Sequence of chain 1.IA:
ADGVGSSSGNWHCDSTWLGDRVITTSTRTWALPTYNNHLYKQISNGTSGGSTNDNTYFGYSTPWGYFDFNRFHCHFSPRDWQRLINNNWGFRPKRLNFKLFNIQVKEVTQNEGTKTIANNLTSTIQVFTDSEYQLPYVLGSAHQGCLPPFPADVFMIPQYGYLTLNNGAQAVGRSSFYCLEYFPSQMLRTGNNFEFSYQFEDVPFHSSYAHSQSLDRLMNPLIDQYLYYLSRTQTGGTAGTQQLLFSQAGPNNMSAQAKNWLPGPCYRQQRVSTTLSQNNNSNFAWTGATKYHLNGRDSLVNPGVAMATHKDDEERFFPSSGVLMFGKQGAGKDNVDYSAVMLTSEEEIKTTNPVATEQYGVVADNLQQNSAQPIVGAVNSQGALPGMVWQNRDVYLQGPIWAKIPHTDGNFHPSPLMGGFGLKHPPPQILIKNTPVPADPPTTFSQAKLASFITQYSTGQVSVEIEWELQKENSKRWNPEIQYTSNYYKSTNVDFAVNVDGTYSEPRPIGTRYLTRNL

Binding-site contacts:
Ligand atom C5 contacts residue PRO414 of chain 1.IA at 4.1 Å (hydrophobic).
Ligand atom C5' contacts residue HIS413 of chain 1.IA at 3.7 Å.
Ligand atom N6 contacts residue SER415 of chain 1.IA at 3.4 Å.
Ligand atom C6 contacts residue SER415 of chain 1.IA at 4.0 Å.
Ligand atom N7 contacts residue PRO204 of chain 1.IA at 4.0 Å.
Ligand atom C6 contacts residue PRO414 of chain 1.IA at 3.5 Å (hydrophobic).
Ligand atom C2 contacts residue PRO414 of chain 1.IA at 4.1 Å (hydrophobic).
Ligand atom P contacts residue DC1 of chain 1.YD at 1.6 Å.
Ligand atom OP1 contacts residue ASN411 of chain 1.JA at 3.6 Å.
Ligand atom N6 contacts residue PRO416 of chain 1.IA at 3.9 Å.
Ligand atom N3 contacts residue PRO414 of chain 1.IA at 3.9 Å.
Ligand atom N1 contacts residue GLY422 of chain 1.IA at 3.0 Å (h-bond).
Ligand atom C6 contacts residue GLY422 of chain 1.IA at 3.8 Å.
Ligand atom C2 contacts residue ILE405 of chain 1.IA at 4.1 Å (hydrophobic).
Ligand atom O5' contacts residue DC1 of chain 1.YD at 2.5 Å (h-bond).
Ligand atom C5' contacts residue DC1 of chain 1.YD at 3.9 Å.
Ligand atom C5 contacts residue PRO204 of chain 1.IA at 3.9 Å (hydrophobic).
Ligand atom C4' contacts residue DC1 of chain 1.YD at 4.1 Å.
Ligand atom O3' contacts residue HIS413 of chain 1.IA at 4.1 Å.
Ligand atom N6 contacts residue GLY420 of chain 1.IA at 4.2 Å.
Ligand atom O5' contacts residue ASP409 of chain 1.JA at 3.6 Å (salt-bridge).
Ligand atom C2 contacts residue GLY422 of chain 1.IA at 3.5 Å.
Ligand atom C1' contacts residue DC1 of chain 1.YD at 3.8 Å.
Ligand atom N7 contacts residue SER415 of chain 1.IA at 3.8 Å.
Ligand atom C8 contacts residue HIS413 of chain 1.IA at 3.6 Å.
Ligand atom O4' contacts residue DC1 of chain 1.YD at 3.3 Å.
Ligand atom N9 contacts residue PRO204 of chain 1.IA at 4.2 Å.
Ligand atom N7 contacts residue HIS413 of chain 1.IA at 4.0 Å.
Ligand atom C3' contacts residue HIS413 of chain 1.IA at 3.6 Å.
Ligand atom C2' contacts residue PRO414 of chain 1.IA at 3.5 Å (hydrophobic).
Ligand atom C4 contacts residue PRO204 of chain 1.IA at 4.0 Å (hydrophobic).
Ligand atom N6 contacts residue PHE421 of chain 1.IA at 4.1 Å.
Ligand atom C8 contacts residue PRO204 of chain 1.IA at 4.1 Å (hydrophobic).
Ligand atom N6 contacts residue GLY422 of chain 1.IA at 3.1 Å (h-bond).
Ligand atom OP2 contacts residue DC1 of chain 1.YD at 2.5 Å (h-bond).
Ligand atom C5' contacts residue ASP409 of chain 1.JA at 4.0 Å.
Ligand atom N1 contacts residue PRO414 of chain 1.IA at 3.5 Å (h-bond).
Ligand atom OP1 contacts residue DC1 of chain 1.YD at 2.5 Å (h-bond).
Ligand atom N1 contacts residue VAL203 of chain 1.IA at 4.0 Å.
Ligand atom N6 contacts residue PRO414 of chain 1.IA at 3.7 Å.

A protein and the small-molecule ligand that binds it are described below.
Small molecule (SMILES): Nc1ncnc2c1ncn2[C@H]1C[C@H](O)[C@@H](COP(=O)(O)O)O1

Sequence of chain 1.JA:
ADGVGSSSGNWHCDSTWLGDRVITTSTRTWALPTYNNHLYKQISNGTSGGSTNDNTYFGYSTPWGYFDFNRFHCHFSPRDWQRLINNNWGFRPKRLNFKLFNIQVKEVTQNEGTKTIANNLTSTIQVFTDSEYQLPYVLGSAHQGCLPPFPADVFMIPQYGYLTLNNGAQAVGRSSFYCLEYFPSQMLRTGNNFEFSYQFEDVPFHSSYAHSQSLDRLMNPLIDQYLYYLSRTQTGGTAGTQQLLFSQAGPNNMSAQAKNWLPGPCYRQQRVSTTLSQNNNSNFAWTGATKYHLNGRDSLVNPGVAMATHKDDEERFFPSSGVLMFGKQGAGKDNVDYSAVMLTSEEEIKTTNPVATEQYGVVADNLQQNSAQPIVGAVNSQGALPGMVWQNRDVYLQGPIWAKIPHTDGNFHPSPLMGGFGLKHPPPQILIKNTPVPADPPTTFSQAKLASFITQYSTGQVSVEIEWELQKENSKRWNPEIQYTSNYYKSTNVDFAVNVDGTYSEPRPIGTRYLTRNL